Sequence of chain 1.D:
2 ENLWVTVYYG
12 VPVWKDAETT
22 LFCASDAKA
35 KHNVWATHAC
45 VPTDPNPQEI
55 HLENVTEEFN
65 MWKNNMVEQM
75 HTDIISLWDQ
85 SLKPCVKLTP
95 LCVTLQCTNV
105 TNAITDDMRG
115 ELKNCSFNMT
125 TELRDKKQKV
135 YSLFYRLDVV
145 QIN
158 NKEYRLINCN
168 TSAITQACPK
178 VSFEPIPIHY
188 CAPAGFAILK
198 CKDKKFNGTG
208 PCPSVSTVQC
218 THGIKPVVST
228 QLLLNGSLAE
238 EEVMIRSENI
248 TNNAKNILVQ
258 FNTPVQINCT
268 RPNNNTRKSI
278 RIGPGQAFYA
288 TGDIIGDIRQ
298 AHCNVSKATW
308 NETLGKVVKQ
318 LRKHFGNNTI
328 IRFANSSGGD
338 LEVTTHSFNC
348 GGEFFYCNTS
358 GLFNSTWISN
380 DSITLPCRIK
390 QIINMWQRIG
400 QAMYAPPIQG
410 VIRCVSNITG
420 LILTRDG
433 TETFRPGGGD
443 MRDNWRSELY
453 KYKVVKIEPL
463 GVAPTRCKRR

Binding-site contacts:
Ligand atom O7 contacts residue HIS321 of chain 1.D at 4.2 Å.
Ligand atom C4 contacts residue ASN204 of chain 1.D at 4.2 Å.
Ligand atom N2 contacts residue THR206 of chain 1.D at 4.2 Å.
Ligand atom O5 contacts residue ASN204 of chain 1.D at 2.4 Å (h-bond).
Ligand atom C5 contacts residue THR206 of chain 1.D at 4.1 Å.
Ligand atom N2 contacts residue ASN204 of chain 1.D at 2.8 Å (h-bond).
Ligand atom C8 contacts residue ASN204 of chain 1.D at 4.2 Å.
Ligand atom C7 contacts residue ASN204 of chain 1.D at 3.0 Å.
Ligand atom C2 contacts residue ASN204 of chain 1.D at 2.4 Å.
Ligand atom C3 contacts residue ASN204 of chain 1.D at 3.8 Å.
Ligand atom C8 contacts residue SER244 of chain 1.D at 3.6 Å.
Ligand atom C8 contacts residue ILE247 of chain 1.D at 4.0 Å (hydrophobic).
Ligand atom C2 contacts residue THR206 of chain 1.D at 4.4 Å.
Ligand atom O7 contacts residue ASN204 of chain 1.D at 2.8 Å (h-bond).
Ligand atom C5 contacts residue ASN204 of chain 1.D at 3.7 Å.
Ligand atom C1 contacts residue ASN204 of chain 1.D at 1.4 Å.
Ligand atom C8 contacts residue GLU245 of chain 1.D at 3.3 Å.
Ligand atom O7 contacts residue ILE247 of chain 1.D at 4.1 Å.
Ligand atom O5 contacts residue THR206 of chain 1.D at 4.3 Å.
Ligand atom C1 contacts residue THR206 of chain 1.D at 3.7 Å.

A small-molecule ligand and the protein it binds are described below.
Small molecule (SMILES): CC(=O)N[C@@H]1[C@@H](O)[C@H](O)[C@@H](CO)O[C@H]1O